The small molecule below binds the protein below.
Small molecule (SMILES): Nc1ccn([C@H]2C[C@H](O)[C@@H](COP(=O)(O)O)O2)c(=O)n1

Binding-site contacts:
Ligand atom C4' contacts residue VAL47 of chain 32.A at 4.1 Å (hydrophobic).
Ligand atom OP2 contacts residue ARG18 of chain 31.C at 3.7 Å.
Ligand atom C2' contacts residue VAL47 of chain 32.A at 4.3 Å (hydrophobic).
Ligand atom OP2 contacts residue LYS21 of chain 31.C at 2.7 Å (salt-bridge).
Ligand atom OP1 contacts residue ARG412 of chain 32.A at 3.8 Å.
Ligand atom C4' contacts residue ARG412 of chain 32.A at 4.3 Å.
Ligand atom P contacts residue LYS21 of chain 31.C at 3.4 Å.
Ligand atom OP1 contacts residue LYS21 of chain 31.C at 3.9 Å.
Ligand atom O4' contacts residue ASN414 of chain 32.A at 2.9 Å (h-bond).
Ligand atom C5' contacts residue ARG412 of chain 32.A at 3.0 Å.
Ligand atom O3' contacts residue VAL47 of chain 32.A at 3.1 Å.
Ligand atom C3' contacts residue ASN414 of chain 32.A at 4.5 Å.
Ligand atom OP1 contacts residue ARG18 of chain 31.C at 4.0 Å.
Ligand atom C3' contacts residue VAL47 of chain 32.A at 4.0 Å (hydrophobic).
Ligand atom C5' contacts residue ASN414 of chain 32.A at 3.3 Å.
Ligand atom O5' contacts residue ARG412 of chain 32.A at 3.1 Å (salt-bridge).
Ligand atom P contacts residue ARG412 of chain 32.A at 2.7 Å.
Ligand atom C4' contacts residue ASN414 of chain 32.A at 3.0 Å.
Ligand atom O3' contacts residue ARG412 of chain 32.A at 4.3 Å.
Ligand atom C1' contacts residue ASN414 of chain 32.A at 4.1 Å.
Ligand atom OP2 contacts residue ARG412 of chain 32.A at 1.4 Å (salt-bridge).

Sequence of chain 31.C:
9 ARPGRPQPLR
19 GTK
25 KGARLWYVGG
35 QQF

Sequence of chain 32.A:
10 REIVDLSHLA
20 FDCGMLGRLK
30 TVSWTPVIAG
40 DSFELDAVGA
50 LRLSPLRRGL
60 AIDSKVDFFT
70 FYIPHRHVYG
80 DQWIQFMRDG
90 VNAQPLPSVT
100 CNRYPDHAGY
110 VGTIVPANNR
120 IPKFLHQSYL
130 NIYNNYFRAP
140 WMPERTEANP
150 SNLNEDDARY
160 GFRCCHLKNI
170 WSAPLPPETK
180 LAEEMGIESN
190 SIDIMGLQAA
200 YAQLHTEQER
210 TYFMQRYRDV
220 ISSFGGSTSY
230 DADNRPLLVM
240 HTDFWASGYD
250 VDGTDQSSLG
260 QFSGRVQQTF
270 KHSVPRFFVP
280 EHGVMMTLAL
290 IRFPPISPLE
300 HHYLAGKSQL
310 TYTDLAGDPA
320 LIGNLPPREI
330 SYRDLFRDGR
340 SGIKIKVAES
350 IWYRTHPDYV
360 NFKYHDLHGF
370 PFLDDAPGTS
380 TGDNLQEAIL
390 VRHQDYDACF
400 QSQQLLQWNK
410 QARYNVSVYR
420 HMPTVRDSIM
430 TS